Sequence of chain 1.I:
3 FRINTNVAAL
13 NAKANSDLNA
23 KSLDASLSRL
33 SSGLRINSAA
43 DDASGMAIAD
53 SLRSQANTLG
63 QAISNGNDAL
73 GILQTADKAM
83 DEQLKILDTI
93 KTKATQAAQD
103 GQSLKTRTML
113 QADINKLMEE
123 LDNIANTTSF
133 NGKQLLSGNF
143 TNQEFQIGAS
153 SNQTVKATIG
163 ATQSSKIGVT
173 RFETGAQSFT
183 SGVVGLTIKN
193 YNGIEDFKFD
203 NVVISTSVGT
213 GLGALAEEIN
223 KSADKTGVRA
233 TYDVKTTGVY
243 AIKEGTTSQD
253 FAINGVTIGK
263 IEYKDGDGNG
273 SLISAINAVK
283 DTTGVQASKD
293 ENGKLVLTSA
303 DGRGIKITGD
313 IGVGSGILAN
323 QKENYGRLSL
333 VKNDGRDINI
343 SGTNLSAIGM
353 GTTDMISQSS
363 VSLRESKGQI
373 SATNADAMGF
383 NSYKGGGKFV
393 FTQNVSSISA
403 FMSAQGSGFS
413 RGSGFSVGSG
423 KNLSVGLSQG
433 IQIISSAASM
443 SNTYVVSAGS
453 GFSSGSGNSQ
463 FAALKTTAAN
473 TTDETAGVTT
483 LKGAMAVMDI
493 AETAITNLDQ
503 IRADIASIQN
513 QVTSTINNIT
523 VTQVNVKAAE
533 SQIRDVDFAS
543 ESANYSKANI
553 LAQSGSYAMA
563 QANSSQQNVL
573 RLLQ

Binding-site contacts:
Ligand atom C3 contacts residue SER412 of chain 1.I at 2.2 Å.
Ligand atom C6 contacts residue GLN407 of chain 1.I at 4.1 Å.
Ligand atom C6 contacts residue SER412 of chain 1.I at 3.4 Å.
Ligand atom C9 contacts residue GLN407 of chain 1.I at 3.6 Å.
Ligand atom O4 contacts residue SER412 of chain 1.I at 4.3 Å.
Ligand atom O6 contacts residue GLN407 of chain 1.I at 3.4 Å (h-bond).
Ligand atom C1 contacts residue GLN407 of chain 1.I at 3.7 Å.
Ligand atom O6 contacts residue SER412 of chain 1.I at 2.7 Å (h-bond).
Ligand atom O1A contacts residue SER412 of chain 1.I at 2.8 Å (h-bond).
Ligand atom O4 contacts residue SER415 of chain 1.I at 4.2 Å.
Ligand atom O4 contacts residue GLY414 of chain 1.I at 4.2 Å.
Ligand atom O1A contacts residue SER409 of chain 1.I at 2.8 Å (h-bond).
Ligand atom C2 contacts residue GLN407 of chain 1.I at 4.3 Å.
Ligand atom O1B contacts residue SER412 of chain 1.I at 3.1 Å (h-bond).
Ligand atom C7 contacts residue GLN407 of chain 1.I at 3.4 Å.
Ligand atom C5 contacts residue SER412 of chain 1.I at 3.8 Å.
Ligand atom C2 contacts residue SER412 of chain 1.I at 1.4 Å.
Ligand atom C8 contacts residue GLN407 of chain 1.I at 3.4 Å.
Ligand atom C1 contacts residue SER412 of chain 1.I at 2.2 Å.
Ligand atom O8 contacts residue GLN407 of chain 1.I at 2.8 Å (h-bond).
Ligand atom O8 contacts residue SER412 of chain 1.I at 4.0 Å.
Ligand atom C1 contacts residue SER409 of chain 1.I at 3.1 Å.
Ligand atom O1B contacts residue SER409 of chain 1.I at 2.9 Å (h-bond).
Ligand atom C4 contacts residue SER412 of chain 1.I at 3.1 Å.
Ligand atom O1A contacts residue GLY410 of chain 1.I at 4.2 Å.
Ligand atom O1A contacts residue GLN407 of chain 1.I at 4.5 Å.
Ligand atom O1B contacts residue ALA406 of chain 1.I at 4.2 Å.
Ligand atom O1B contacts residue GLY408 of chain 1.I at 3.3 Å (h-bond).
Ligand atom C1 contacts residue GLY408 of chain 1.I at 4.5 Å.
Ligand atom O1B contacts residue GLN407 of chain 1.I at 2.8 Å (h-bond).
Ligand atom C4 contacts residue GLY414 of chain 1.I at 3.7 Å.
Ligand atom C4 contacts residue SER415 of chain 1.I at 3.8 Å.
Ligand atom C3 contacts residue SER415 of chain 1.I at 4.0 Å.

A protein and the small-molecule ligand that binds it are described below.
Small molecule (SMILES): C[C@H](O)[C@H](N)[C@@H]1O[C@](O)(C(=O)O)C[C@H](O)[C@@H]1N